A protein and the small-molecule ligand that binds it are described below.
Small molecule (SMILES): [H]/N=C(/N)NCCC1CCN(C(=O)[C@H](Cc2cccc(/C(N)=N\[H])c2)NS(=O)(=O)c2ccc3ccccc3c2)CC1

Sequence of chain 1.A:
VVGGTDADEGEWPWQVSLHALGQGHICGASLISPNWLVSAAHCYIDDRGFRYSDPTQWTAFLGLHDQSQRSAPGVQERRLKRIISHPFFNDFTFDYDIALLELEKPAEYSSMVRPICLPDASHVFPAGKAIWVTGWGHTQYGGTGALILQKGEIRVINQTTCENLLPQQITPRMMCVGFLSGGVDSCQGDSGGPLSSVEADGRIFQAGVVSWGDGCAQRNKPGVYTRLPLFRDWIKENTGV

Binding-site contacts:
Ligand atom C16 contacts residue SER191 of chain 1.A at 3.7 Å.
Ligand atom C19 contacts residue GLY213 of chain 1.A at 3.6 Å.
Ligand atom O38 contacts residue TYR141 of chain 1.A at 3.3 Å.
Ligand atom S1 contacts residue GLY213 of chain 1.A at 3.5 Å (h-bond).
Ligand atom C28 contacts residue GLN188 of chain 1.A at 3.8 Å.
Ligand atom O25 contacts residue TRP212 of chain 1.A at 3.4 Å.
Ligand atom C14 contacts residue GLN188 of chain 1.A at 3.5 Å.
Ligand atom O25 contacts residue GLY213 of chain 1.A at 3.3 Å (h-bond).
Ligand atom C31 contacts residue SER211 of chain 1.A at 3.8 Å.
Ligand atom C21 contacts residue SER186 of chain 1.A at 3.1 Å.
Ligand atom N22 contacts residue GLY223 of chain 1.A at 3.1 Å.
Ligand atom C20 contacts residue CYS187 of chain 1.A at 3.7 Å (hydrophobic).
Ligand atom N23 contacts residue SER186 of chain 1.A at 3.5 Å (h-bond).
Ligand atom N23 contacts residue GLY215 of chain 1.A at 2.8 Å (h-bond).
Ligand atom C15 contacts residue GLN188 of chain 1.A at 3.6 Å.
Ligand atom C16 contacts residue GLN188 of chain 1.A at 3.8 Å.
Ligand atom O39 contacts residue GLY213 of chain 1.A at 2.9 Å (h-bond).
Ligand atom C18 contacts residue SER186 of chain 1.A at 3.5 Å.
Ligand atom O39 contacts residue ASP214 of chain 1.A at 3.8 Å.
Ligand atom N23 contacts residue GLY213 of chain 1.A at 3.4 Å.
Ligand atom N22 contacts residue SER186 of chain 1.A at 3.0 Å (h-bond).
Ligand atom C21 contacts residue ASP185 of chain 1.A at 3.3 Å.
Ligand atom C19 contacts residue TRP212 of chain 1.A at 3.7 Å (hydrophobic).
Ligand atom C15 contacts residue CYS187 of chain 1.A at 3.7 Å (hydrophobic).
Ligand atom C21 contacts residue GLY213 of chain 1.A at 3.6 Å.
Ligand atom C20 contacts residue CYS216 of chain 1.A at 3.7 Å (hydrophobic).
Ligand atom C16 contacts residue CYS187 of chain 1.A at 3.6 Å (hydrophobic).
Ligand atom C17 contacts residue SER191 of chain 1.A at 3.6 Å.
Ligand atom N22 contacts residue ASP185 of chain 1.A at 2.8 Å (salt-bridge).
Ligand atom N12 contacts residue GLY213 of chain 1.A at 3.0 Å (h-bond).
Ligand atom C30 contacts residue PHE94 of chain 1.A at 3.5 Å (hydrophobic).
Ligand atom C20 contacts residue GLY213 of chain 1.A at 3.8 Å.
Ligand atom N23 contacts residue ASP185 of chain 1.A at 2.8 Å (salt-bridge).
Ligand atom C27 contacts residue GLN188 of chain 1.A at 3.5 Å.
Ligand atom O39 contacts residue GLY215 of chain 1.A at 2.9 Å (h-bond).
Ligand atom C18 contacts residue TRP212 of chain 1.A at 3.6 Å (hydrophobic).
Ligand atom C19 contacts residue SER186 of chain 1.A at 3.5 Å.
Ligand atom C30 contacts residue HIS42 of chain 1.A at 3.8 Å.
Ligand atom N23 contacts residue CYS216 of chain 1.A at 3.7 Å.
Ligand atom C20 contacts residue GLY215 of chain 1.A at 3.5 Å.